Binding-site contacts:
Ligand atom C4' contacts residue SER123 of chain 1.B at 3.4 Å.
Ligand atom C5 contacts residue TYR63 of chain 1.B at 3.6 Å (hydrophobic).
Ligand atom O6' contacts residue HIS239 of chain 1.B at 3.1 Å (h-bond).
Ligand atom O3' contacts residue ALA206 of chain 1.B at 3.4 Å (h-bond).
Ligand atom O3A contacts residue CO1 of chain 1.G at 3.5 Å.
Ligand atom O2D contacts residue VAL150 of chain 1.B at 3.3 Å (h-bond).
Ligand atom C4 contacts residue TYR63 of chain 1.B at 3.2 Å (hydrophobic).
Ligand atom O3D contacts residue VAL150 of chain 1.B at 3.2 Å (h-bond).
Ligand atom PA contacts residue CO1 of chain 1.G at 3.4 Å.
Ligand atom N3 contacts residue VAL60 of chain 1.B at 3.0 Å (h-bond).
Ligand atom O3B contacts residue ASP149 of chain 1.B at 3.4 Å (salt-bridge).
Ligand atom C2D contacts residue PHE58 of chain 1.B at 3.6 Å (hydrophobic).
Ligand atom O4' contacts residue ASP240 of chain 1.B at 2.6 Å (salt-bridge).
Ligand atom O2A contacts residue TYR63 of chain 1.B at 2.5 Å (h-bond).
Ligand atom O3D contacts residue ASP151 of chain 1.B at 3.5 Å (salt-bridge).
Ligand atom O1A contacts residue ASP151 of chain 1.B at 2.5 Å (salt-bridge).
Ligand atom O3' contacts residue ARG126 of chain 1.B at 3.1 Å (salt-bridge).
Ligand atom C4' contacts residue ARG126 of chain 1.B at 3.5 Å.
Ligand atom C3' contacts residue ARG126 of chain 1.B at 3.6 Å.
Ligand atom O2D contacts residue PHE58 of chain 1.B at 2.8 Å (h-bond).
Ligand atom O2' contacts residue ASP149 of chain 1.B at 2.8 Å (salt-bridge).
Ligand atom C4' contacts residue ASP240 of chain 1.B at 3.3 Å.
Ligand atom O6' contacts residue TRP119 of chain 1.B at 3.3 Å.
Ligand atom C3' contacts residue ASP149 of chain 1.B at 3.0 Å.
Ligand atom O3D contacts residue ASP149 of chain 1.B at 3.0 Å.
Ligand atom O2' contacts residue ALA206 of chain 1.B at 3.1 Å.
Ligand atom O4 contacts residue TYR63 of chain 1.B at 3.2 Å.
Ligand atom PB contacts residue CO1 of chain 1.G at 3.3 Å.
Ligand atom O1B contacts residue CO1 of chain 1.G at 2.4 Å.
Ligand atom O2 contacts residue ALA59 of chain 1.B at 3.6 Å.
Ligand atom C2' contacts residue ASP149 of chain 1.B at 3.4 Å.
Ligand atom O3' contacts residue ALA205 of chain 1.B at 2.9 Å (h-bond).
Ligand atom O3' contacts residue ASP149 of chain 1.B at 3.0 Å (salt-bridge).
Ligand atom O2' contacts residue HIS204 of chain 1.B at 2.9 Å (h-bond).
Ligand atom O4' contacts residue ALA205 of chain 1.B at 3.1 Å.
Ligand atom O1A contacts residue CO1 of chain 1.G at 2.3 Å.
Ligand atom O2 contacts residue VAL60 of chain 1.B at 2.9 Å (h-bond).
Ligand atom O2 contacts residue PHE58 of chain 1.B at 3.6 Å.
Ligand atom N3 contacts residue TYR63 of chain 1.B at 3.2 Å.
Ligand atom C2D contacts residue VAL150 of chain 1.B at 3.6 Å (hydrophobic).

Sequence of chain 1.B:
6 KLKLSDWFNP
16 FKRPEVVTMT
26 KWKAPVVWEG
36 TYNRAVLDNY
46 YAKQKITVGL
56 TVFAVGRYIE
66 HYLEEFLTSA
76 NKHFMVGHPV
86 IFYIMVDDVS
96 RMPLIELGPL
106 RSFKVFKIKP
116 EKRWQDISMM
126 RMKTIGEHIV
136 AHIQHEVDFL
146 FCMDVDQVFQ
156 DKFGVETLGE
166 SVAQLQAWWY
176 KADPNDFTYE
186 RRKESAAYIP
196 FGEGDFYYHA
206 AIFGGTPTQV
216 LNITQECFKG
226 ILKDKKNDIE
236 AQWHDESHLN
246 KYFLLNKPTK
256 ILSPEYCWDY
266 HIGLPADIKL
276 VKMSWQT

A protein and the small-molecule ligand that binds it are described below.
Small molecule (SMILES): O=c1ccn([C@@H]2O[C@H](CO[P](=O)(O)O[P](=O)(O)O[C@H]3O[C@H](CO)[C@H](O)[C@H](O)[C@H]3O)[C@@H](O)[C@H]2O)c(=O)[nH]1